A protein and the small-molecule ligand that binds it are described below.
Small molecule (SMILES): CSCC[C@H](N)C(=O)N[C@@H](CCCN=C(N)N)C(=O)N[C@H](C(=O)NCC(=O)N[C@@H](CC(N)=O)C(=O)N[C@@H](C)C(=O)N[C@@H](CC(=O)O)C(N)=O)[C@@H](C)O

Sequence of chain 1.D:
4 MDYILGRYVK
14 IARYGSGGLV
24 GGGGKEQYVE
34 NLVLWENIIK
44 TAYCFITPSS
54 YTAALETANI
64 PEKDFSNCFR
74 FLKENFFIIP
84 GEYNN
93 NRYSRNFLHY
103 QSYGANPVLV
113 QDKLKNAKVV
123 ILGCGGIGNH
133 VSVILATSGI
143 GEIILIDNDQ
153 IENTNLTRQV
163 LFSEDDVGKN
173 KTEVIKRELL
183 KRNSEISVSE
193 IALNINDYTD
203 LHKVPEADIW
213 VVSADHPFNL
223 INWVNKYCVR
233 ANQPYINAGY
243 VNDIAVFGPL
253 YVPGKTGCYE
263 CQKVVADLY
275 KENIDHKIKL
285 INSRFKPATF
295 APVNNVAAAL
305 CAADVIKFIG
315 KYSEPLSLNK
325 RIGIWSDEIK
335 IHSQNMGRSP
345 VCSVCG

Binding-site contacts:
Ligand atom CA contacts residue TYR242 of chain 1.D at 3.4 Å (hydrophobic).
Ligand atom ND2 contacts residue ILE223 of chain 1.D at 3.4 Å.
Ligand atom CE contacts residue GLY327 of chain 1.D at 3.4 Å.
Ligand atom NH1 contacts residue GLU29 of chain 1.C at 2.7 Å (salt-bridge).
Ligand atom CD contacts residue GLU29 of chain 1.C at 3.3 Å.
Ligand atom CG2 contacts residue LYS13 of chain 1.C at 3.5 Å.
Ligand atom N1 contacts residue TYR242 of chain 1.D at 3.3 Å.
Ligand atom O contacts residue LYS13 of chain 1.C at 2.9 Å (salt-bridge).
Ligand atom O contacts residue VAL267 of chain 1.D at 3.5 Å.
Ligand atom OD1 contacts residue ILE223 of chain 1.D at 3.4 Å.
Ligand atom N contacts residue ALA268 of chain 1.D at 2.8 Å (h-bond).
Ligand atom O contacts residue VAL267 of chain 1.D at 3.2 Å.
Ligand atom OD1 contacts residue LYS13 of chain 1.C at 2.8 Å (salt-bridge).
Ligand atom CA contacts residue GLU29 of chain 1.C at 3.4 Å.
Ligand atom N1 contacts residue ASP217 of chain 1.D at 3.3 Å (salt-bridge).
Ligand atom OG1 contacts residue GLY24 of chain 1.C at 2.7 Å (h-bond).
Ligand atom O contacts residue GLY241 of chain 1.D at 3.1 Å.
Ligand atom N contacts residue TYR242 of chain 1.D at 2.7 Å (h-bond).
Ligand atom O contacts residue TYR242 of chain 1.D at 3.1 Å (h-bond).
Ligand atom CZ contacts residue GLU29 of chain 1.C at 3.4 Å.
Ligand atom N contacts residue ARG325 of chain 1.D at 3.4 Å (salt-bridge).
Ligand atom OD1 contacts residue VAL267 of chain 1.D at 3.5 Å.
Ligand atom ND2 contacts residue PHE220 of chain 1.D at 2.9 Å (h-bond).
Ligand atom N contacts residue GLU29 of chain 1.C at 2.9 Å (salt-bridge).
Ligand atom CB contacts residue GLY24 of chain 1.C at 3.5 Å.
Ligand atom CA contacts residue ALA268 of chain 1.D at 3.2 Å (hydrophobic).
Ligand atom CB contacts residue GLU29 of chain 1.C at 3.4 Å.
Ligand atom OD1 contacts residue TYR261 of chain 1.D at 2.7 Å (h-bond).
Ligand atom N contacts residue GLU29 of chain 1.C at 2.9 Å (salt-bridge).
Ligand atom OG1 contacts residue GLU29 of chain 1.C at 2.8 Å (salt-bridge).
Ligand atom OD2 contacts residue PHE289 of chain 1.D at 3.5 Å.
Ligand atom CE contacts residue ARG325 of chain 1.D at 3.5 Å.
Ligand atom O contacts residue ALA268 of chain 1.D at 2.7 Å (h-bond).
Ligand atom CG contacts residue ILE223 of chain 1.D at 3.4 Å (hydrophobic).
Ligand atom ND2 contacts residue ASN224 of chain 1.D at 3.2 Å (h-bond).
Ligand atom O contacts residue ARG325 of chain 1.D at 2.8 Å (salt-bridge).
Ligand atom CB contacts residue TYR242 of chain 1.D at 3.3 Å (hydrophobic).
Ligand atom OD1 contacts residue PHE289 of chain 1.D at 3.3 Å.
Ligand atom C contacts residue GLU29 of chain 1.C at 3.5 Å.
Ligand atom CE contacts residue GLN338 of chain 1.D at 3.3 Å.

Sequence of chain 1.C:
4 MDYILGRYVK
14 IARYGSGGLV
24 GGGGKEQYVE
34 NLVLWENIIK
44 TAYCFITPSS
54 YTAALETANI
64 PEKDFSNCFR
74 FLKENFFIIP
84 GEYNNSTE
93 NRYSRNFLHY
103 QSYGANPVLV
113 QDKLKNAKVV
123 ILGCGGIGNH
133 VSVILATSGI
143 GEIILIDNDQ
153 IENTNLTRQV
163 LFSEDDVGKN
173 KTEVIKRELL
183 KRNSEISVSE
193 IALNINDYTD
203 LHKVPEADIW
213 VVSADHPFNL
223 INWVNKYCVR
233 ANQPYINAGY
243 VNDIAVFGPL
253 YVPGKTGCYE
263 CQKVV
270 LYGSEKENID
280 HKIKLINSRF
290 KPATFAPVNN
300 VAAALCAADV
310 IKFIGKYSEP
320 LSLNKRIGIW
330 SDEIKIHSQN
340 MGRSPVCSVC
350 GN